Binding-site contacts:
Ligand atom C15 contacts residue GLY143 of chain 1.B at 2.8 Å.
Ligand atom C07 contacts residue MET49 of chain 1.B at 3.8 Å (hydrophobic).
Ligand atom O19 contacts residue SER144 of chain 1.B at 3.6 Å.
Ligand atom N16 contacts residue CYS145 of chain 1.B at 3.4 Å (h-bond).
Ligand atom C12 contacts residue HIS41 of chain 1.B at 3.7 Å.
Ligand atom C17 contacts residue HIS41 of chain 1.B at 4.0 Å.
Ligand atom C07 contacts residue HIS41 of chain 1.B at 3.5 Å.
Ligand atom C15 contacts residue ASN142 of chain 1.B at 3.5 Å.
Ligand atom C05 contacts residue HIS164 of chain 1.B at 3.6 Å.
Ligand atom BR06 contacts residue MET49 of chain 1.B at 3.4 Å.
Ligand atom BR06 contacts residue ASP187 of chain 1.B at 3.3 Å.
Ligand atom N16 contacts residue GLY143 of chain 1.B at 2.7 Å (h-bond).
Ligand atom BR06 contacts residue HIS164 of chain 1.B at 3.5 Å.
Ligand atom C18 contacts residue CYS145 of chain 1.B at 1.8 Å (hydrophobic).
Ligand atom C17 contacts residue GLY143 of chain 1.B at 3.9 Å.
Ligand atom N16 contacts residue ASN142 of chain 1.B at 3.8 Å.
Ligand atom C05 contacts residue MET165 of chain 1.B at 3.5 Å (hydrophobic).
Ligand atom O10 contacts residue CYS145 of chain 1.B at 3.3 Å (h-bond).
Ligand atom C04 contacts residue ARG188 of chain 1.B at 3.8 Å.
Ligand atom BR06 contacts residue ARG188 of chain 1.B at 3.9 Å.
Ligand atom O19 contacts residue CYS145 of chain 1.B at 2.0 Å (h-bond).
Ligand atom N16 contacts residue SER144 of chain 1.B at 3.8 Å.
Ligand atom C04 contacts residue MET165 of chain 1.B at 3.4 Å (hydrophobic).
Ligand atom C07 contacts residue HIS164 of chain 1.B at 3.3 Å.
Ligand atom C11 contacts residue CYS145 of chain 1.B at 3.2 Å (hydrophobic).
Ligand atom C04 contacts residue MET49 of chain 1.B at 3.8 Å (hydrophobic).
Ligand atom O10 contacts residue HIS41 of chain 1.B at 2.9 Å.
Ligand atom O19 contacts residue LEU141 of chain 1.B at 4.0 Å.
Ligand atom C17 contacts residue CYS145 of chain 1.B at 2.5 Å (hydrophobic).
Ligand atom C13 contacts residue ASN142 of chain 1.B at 3.7 Å.
Ligand atom BR14 contacts residue THR26 of chain 1.B at 3.5 Å.
Ligand atom O19 contacts residue HIS163 of chain 1.B at 3.4 Å (h-bond).
Ligand atom C03 contacts residue GLN189 of chain 1.B at 3.9 Å.
Ligand atom C05 contacts residue MET49 of chain 1.B at 3.3 Å (hydrophobic).
Ligand atom BR06 contacts residue HIS41 of chain 1.B at 3.5 Å.
Ligand atom C04 contacts residue GLN189 of chain 1.B at 3.9 Å.
Ligand atom C09 contacts residue HIS41 of chain 1.B at 4.0 Å.
Ligand atom BR06 contacts residue MET165 of chain 1.B at 3.7 Å.
Ligand atom C18 contacts residue HIS164 of chain 1.B at 4.0 Å.
Ligand atom C11 contacts residue HIS41 of chain 1.B at 3.3 Å.

Sequence of chain 1.B:
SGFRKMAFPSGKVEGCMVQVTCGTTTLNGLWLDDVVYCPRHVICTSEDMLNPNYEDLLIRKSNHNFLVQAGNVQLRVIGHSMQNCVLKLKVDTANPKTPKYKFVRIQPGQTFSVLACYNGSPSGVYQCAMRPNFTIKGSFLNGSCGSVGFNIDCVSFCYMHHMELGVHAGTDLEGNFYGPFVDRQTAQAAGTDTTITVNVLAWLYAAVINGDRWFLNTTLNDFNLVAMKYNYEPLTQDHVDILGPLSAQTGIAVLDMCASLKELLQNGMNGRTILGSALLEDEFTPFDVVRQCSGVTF

The small molecule below binds the protein below.
Small molecule (SMILES): O=Cc1ncc(Br)cc1OCc1cc(Br)ccc1Cl